Binding-site contacts:
Ligand atom C6 contacts residue GLN580 of chain 1.C at 4.1 Å.
Ligand atom C7 contacts residue GLN580 of chain 1.C at 4.5 Å.
Ligand atom C7 contacts residue ASN331 of chain 1.C at 4.0 Å.
Ligand atom C1 contacts residue GLN580 of chain 1.C at 3.7 Å.
Ligand atom C4 contacts residue ASN331 of chain 1.C at 4.2 Å.
Ligand atom O5 contacts residue PRO579 of chain 1.C at 3.6 Å.
Ligand atom C5 contacts residue ASN331 of chain 1.C at 3.7 Å.
Ligand atom C3 contacts residue ASN331 of chain 1.C at 3.8 Å.
Ligand atom C2 contacts residue ASN331 of chain 1.C at 2.5 Å.
Ligand atom O5 contacts residue GLN580 of chain 1.C at 3.2 Å (h-bond).
Ligand atom O7 contacts residue GLN580 of chain 1.C at 4.2 Å.
Ligand atom C8 contacts residue ASN331 of chain 1.C at 4.2 Å.
Ligand atom C8 contacts residue ILE332 of chain 1.C at 4.4 Å (hydrophobic).
Ligand atom C5 contacts residue GLN580 of chain 1.C at 3.8 Å.
Ligand atom C3 contacts residue GLN580 of chain 1.C at 4.1 Å.
Ligand atom C6 contacts residue LEU582 of chain 1.C at 3.8 Å (hydrophobic).
Ligand atom C1 contacts residue PRO579 of chain 1.C at 4.4 Å (hydrophobic).
Ligand atom N2 contacts residue ASN331 of chain 1.C at 2.9 Å (h-bond).
Ligand atom C4 contacts residue GLN580 of chain 1.C at 3.7 Å.
Ligand atom C2 contacts residue GLN580 of chain 1.C at 3.5 Å.
Ligand atom C1 contacts residue ASN331 of chain 1.C at 1.4 Å.
Ligand atom O5 contacts residue ASN331 of chain 1.C at 2.4 Å (h-bond).

This small molecule binds to this protein.
Small molecule (SMILES): CC(=O)N[C@@H]1[C@@H](O)[C@H](O)[C@@H](CO)O[C@H]1O

Sequence of chain 1.C:
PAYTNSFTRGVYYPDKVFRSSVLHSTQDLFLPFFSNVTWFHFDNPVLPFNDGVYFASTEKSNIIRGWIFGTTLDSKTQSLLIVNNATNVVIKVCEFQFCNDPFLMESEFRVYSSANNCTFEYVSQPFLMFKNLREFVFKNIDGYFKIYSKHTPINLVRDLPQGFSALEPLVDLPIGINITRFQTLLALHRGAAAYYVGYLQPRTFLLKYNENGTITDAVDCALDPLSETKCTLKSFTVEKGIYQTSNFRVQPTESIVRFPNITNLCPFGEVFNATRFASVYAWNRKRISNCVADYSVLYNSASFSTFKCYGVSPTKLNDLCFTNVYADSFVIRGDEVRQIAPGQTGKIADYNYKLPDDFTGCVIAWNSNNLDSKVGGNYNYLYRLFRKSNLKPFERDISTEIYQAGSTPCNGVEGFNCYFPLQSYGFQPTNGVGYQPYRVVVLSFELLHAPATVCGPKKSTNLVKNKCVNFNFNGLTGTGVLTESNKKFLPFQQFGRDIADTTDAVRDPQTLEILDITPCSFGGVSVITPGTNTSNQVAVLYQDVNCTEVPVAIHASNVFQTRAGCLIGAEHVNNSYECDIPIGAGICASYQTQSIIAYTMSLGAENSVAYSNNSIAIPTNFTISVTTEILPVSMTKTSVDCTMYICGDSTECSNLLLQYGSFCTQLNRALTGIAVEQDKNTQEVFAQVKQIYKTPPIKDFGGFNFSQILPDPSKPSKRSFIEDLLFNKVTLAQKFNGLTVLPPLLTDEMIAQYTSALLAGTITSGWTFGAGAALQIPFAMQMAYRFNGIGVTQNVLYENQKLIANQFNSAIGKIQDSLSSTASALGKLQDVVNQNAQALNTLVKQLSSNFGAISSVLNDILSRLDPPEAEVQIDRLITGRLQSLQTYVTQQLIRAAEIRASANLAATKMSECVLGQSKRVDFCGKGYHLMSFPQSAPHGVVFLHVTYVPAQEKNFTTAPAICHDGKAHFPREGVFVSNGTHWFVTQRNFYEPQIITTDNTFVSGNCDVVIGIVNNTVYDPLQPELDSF